Sequence of chain 1.B:
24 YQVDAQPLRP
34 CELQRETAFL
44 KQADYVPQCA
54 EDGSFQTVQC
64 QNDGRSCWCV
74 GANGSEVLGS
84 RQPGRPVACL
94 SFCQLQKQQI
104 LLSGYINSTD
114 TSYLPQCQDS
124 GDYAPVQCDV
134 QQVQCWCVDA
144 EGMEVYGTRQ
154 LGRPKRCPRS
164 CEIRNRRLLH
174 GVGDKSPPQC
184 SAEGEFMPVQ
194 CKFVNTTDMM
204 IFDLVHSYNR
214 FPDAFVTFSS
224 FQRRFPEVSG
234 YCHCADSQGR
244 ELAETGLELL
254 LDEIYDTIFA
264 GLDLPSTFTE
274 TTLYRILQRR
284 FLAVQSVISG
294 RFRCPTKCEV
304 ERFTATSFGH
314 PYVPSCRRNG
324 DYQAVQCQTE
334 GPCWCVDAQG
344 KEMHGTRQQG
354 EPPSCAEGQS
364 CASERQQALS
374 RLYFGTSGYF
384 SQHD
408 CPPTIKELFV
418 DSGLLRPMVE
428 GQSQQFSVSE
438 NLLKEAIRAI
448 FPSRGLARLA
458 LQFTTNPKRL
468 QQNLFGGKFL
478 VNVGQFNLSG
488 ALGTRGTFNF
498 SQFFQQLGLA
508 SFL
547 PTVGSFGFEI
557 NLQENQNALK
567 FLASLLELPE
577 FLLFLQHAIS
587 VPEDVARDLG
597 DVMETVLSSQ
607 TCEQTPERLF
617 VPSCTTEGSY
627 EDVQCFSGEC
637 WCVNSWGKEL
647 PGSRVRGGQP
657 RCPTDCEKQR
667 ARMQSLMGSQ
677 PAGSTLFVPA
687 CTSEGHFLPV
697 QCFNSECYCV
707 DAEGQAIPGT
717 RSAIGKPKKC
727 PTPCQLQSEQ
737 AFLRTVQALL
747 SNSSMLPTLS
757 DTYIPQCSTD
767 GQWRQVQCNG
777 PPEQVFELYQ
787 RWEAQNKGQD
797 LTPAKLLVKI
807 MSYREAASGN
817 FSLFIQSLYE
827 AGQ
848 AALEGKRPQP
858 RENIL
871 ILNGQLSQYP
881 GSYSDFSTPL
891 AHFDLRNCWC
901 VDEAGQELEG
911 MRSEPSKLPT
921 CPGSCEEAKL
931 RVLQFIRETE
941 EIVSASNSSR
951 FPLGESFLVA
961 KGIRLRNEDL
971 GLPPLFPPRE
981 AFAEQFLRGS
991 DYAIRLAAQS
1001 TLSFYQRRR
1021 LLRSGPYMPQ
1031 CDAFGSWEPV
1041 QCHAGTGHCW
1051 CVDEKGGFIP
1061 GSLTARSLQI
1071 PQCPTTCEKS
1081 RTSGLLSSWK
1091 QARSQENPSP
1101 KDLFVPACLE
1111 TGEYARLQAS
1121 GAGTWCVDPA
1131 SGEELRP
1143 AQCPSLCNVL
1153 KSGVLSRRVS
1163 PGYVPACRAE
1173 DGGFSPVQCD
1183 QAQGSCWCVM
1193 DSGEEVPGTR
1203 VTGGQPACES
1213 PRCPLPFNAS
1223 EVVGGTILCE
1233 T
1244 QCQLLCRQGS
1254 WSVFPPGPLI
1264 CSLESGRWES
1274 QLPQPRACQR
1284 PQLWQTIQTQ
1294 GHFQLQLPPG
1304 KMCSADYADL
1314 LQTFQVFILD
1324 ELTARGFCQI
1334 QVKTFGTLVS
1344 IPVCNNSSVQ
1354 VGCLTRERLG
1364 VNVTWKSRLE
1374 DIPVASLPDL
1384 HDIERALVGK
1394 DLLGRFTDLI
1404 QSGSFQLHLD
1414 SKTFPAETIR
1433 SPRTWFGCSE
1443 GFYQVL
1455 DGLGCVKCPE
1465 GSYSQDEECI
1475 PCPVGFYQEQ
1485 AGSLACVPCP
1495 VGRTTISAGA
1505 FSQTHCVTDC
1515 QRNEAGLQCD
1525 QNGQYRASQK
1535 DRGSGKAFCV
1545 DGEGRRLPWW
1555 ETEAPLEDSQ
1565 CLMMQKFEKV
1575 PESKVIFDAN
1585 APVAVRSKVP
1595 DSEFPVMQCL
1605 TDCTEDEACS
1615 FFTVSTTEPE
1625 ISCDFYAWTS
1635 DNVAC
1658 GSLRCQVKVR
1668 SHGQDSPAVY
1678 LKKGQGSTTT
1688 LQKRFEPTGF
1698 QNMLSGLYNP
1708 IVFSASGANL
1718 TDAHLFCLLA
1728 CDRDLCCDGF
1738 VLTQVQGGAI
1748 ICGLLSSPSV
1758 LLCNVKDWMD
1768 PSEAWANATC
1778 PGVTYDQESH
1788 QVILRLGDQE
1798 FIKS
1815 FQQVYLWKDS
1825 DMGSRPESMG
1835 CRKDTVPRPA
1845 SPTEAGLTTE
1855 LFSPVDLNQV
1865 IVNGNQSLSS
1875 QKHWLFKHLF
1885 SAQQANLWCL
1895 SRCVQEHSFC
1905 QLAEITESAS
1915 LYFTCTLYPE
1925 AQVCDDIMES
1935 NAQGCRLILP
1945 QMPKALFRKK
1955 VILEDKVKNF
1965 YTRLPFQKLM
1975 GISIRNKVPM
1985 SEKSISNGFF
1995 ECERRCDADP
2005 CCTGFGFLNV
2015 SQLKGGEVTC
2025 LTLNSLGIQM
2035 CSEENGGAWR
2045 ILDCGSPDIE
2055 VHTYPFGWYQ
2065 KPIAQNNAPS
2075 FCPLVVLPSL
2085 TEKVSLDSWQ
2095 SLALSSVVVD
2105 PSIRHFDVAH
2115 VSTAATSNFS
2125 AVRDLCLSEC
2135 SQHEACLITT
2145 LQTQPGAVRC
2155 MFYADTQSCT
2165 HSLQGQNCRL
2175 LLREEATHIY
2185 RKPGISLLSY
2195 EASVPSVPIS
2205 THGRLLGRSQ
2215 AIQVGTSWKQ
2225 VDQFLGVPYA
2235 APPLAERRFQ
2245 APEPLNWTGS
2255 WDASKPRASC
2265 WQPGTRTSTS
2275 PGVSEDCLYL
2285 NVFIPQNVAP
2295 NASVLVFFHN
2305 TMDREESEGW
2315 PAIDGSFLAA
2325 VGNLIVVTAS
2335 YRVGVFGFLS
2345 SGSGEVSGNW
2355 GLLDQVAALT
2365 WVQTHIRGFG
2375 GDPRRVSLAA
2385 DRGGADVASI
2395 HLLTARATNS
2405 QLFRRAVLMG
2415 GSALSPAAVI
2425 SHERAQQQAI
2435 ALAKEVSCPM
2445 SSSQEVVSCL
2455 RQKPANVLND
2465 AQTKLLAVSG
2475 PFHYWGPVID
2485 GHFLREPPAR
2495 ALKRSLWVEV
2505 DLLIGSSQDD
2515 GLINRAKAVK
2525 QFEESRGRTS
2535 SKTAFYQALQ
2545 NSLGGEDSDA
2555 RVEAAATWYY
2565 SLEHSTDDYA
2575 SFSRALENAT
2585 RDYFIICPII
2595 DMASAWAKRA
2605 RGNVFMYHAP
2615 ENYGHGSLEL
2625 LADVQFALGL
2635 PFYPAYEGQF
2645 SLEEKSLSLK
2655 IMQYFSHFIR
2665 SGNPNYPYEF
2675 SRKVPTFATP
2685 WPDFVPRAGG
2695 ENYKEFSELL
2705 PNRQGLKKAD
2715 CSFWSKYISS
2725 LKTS

A protein and the small-molecule ligand that binds it are described below.
Small molecule (SMILES): CC(=O)N[C@@H]1[C@@H](O)[C@H](O)[C@@H](CO)O[C@H]1O

Binding-site contacts:
Ligand atom C7 contacts residue ASN1716 of chain 1.B at 3.3 Å.
Ligand atom C6 contacts residue ARG1549 of chain 1.B at 4.1 Å.
Ligand atom C8 contacts residue GLY1714 of chain 1.B at 3.4 Å.
Ligand atom C3 contacts residue ASN1716 of chain 1.B at 3.8 Å.
Ligand atom O7 contacts residue GLU1572 of chain 1.B at 3.1 Å (salt-bridge).
Ligand atom N2 contacts residue GLY1714 of chain 1.B at 3.1 Å (h-bond).
Ligand atom C8 contacts residue ASN1716 of chain 1.B at 4.4 Å.
Ligand atom C4 contacts residue ASN1716 of chain 1.B at 4.3 Å.
Ligand atom C2 contacts residue GLY1714 of chain 1.B at 4.2 Å.
Ligand atom N2 contacts residue ASN1716 of chain 1.B at 2.9 Å (h-bond).
Ligand atom C2 contacts residue ASN1716 of chain 1.B at 2.5 Å.
Ligand atom C3 contacts residue GLY1714 of chain 1.B at 4.5 Å.
Ligand atom O5 contacts residue ASN1716 of chain 1.B at 2.4 Å (h-bond).
Ligand atom C7 contacts residue ALA1715 of chain 1.B at 4.4 Å (hydrophobic).
Ligand atom C7 contacts residue GLY1714 of chain 1.B at 3.7 Å.
Ligand atom C1 contacts residue ASN1716 of chain 1.B at 1.4 Å.
Ligand atom C8 contacts residue ALA1715 of chain 1.B at 3.8 Å (hydrophobic).
Ligand atom O6 contacts residue ARG1549 of chain 1.B at 3.9 Å.
Ligand atom N2 contacts residue ALA1715 of chain 1.B at 4.4 Å.
Ligand atom C5 contacts residue ASN1716 of chain 1.B at 3.7 Å.
Ligand atom O7 contacts residue ASN1716 of chain 1.B at 3.3 Å (h-bond).
Ligand atom C1 contacts residue ALA1715 of chain 1.B at 4.4 Å (hydrophobic).
Ligand atom C7 contacts residue GLU1572 of chain 1.B at 4.2 Å.